Binding-site contacts:
Ligand atom O4' contacts residue THR76 of chain 1.A at 3.5 Å (h-bond).
Ligand atom O2A contacts residue THR75 of chain 1.A at 2.8 Å (h-bond).
Ligand atom O5' contacts residue GLY73 of chain 1.A at 3.7 Å.
Ligand atom PG contacts residue LYS74 of chain 1.A at 3.5 Å.
Ligand atom PB contacts residue SER71 of chain 1.A at 3.4 Å.
Ligand atom PB contacts residue GLY73 of chain 1.A at 3.4 Å.
Ligand atom O2G contacts residue THR75 of chain 1.A at 3.0 Å (h-bond).
Ligand atom O2A contacts residue LYS74 of chain 1.A at 3.3 Å (salt-bridge).
Ligand atom O3G contacts residue GLU70 of chain 1.A at 3.1 Å.
Ligand atom O3B contacts residue GLU70 of chain 1.A at 3.3 Å.
Ligand atom O2B contacts residue LYS74 of chain 1.A at 3.4 Å (salt-bridge).
Ligand atom O3' contacts residue ARG229 of chain 1.A at 3.6 Å.
Ligand atom O3A contacts residue SER71 of chain 1.A at 3.3 Å.
Ligand atom N9 contacts residue TYR105 of chain 1.A at 3.6 Å.
Ligand atom O2A contacts residue THR76 of chain 1.A at 2.7 Å (h-bond).
Ligand atom O2B contacts residue THR75 of chain 1.A at 2.8 Å (h-bond).
Ligand atom O3A contacts residue SER72 of chain 1.A at 3.5 Å (h-bond).
Ligand atom C1' contacts residue TYR105 of chain 1.A at 3.7 Å (hydrophobic).
Ligand atom O2G contacts residue GOL1 of chain 1.E at 3.0 Å.
Ligand atom O4' contacts residue TYR105 of chain 1.A at 3.6 Å (h-bond).
Ligand atom O1B contacts residue LYS74 of chain 1.A at 2.9 Å (salt-bridge).
Ligand atom O1B contacts residue PRO69 of chain 1.A at 3.6 Å (h-bond).
Ligand atom O3G contacts residue GOL1 of chain 1.E at 3.5 Å (h-bond).
Ligand atom O5' contacts residue THR76 of chain 1.A at 3.3 Å (h-bond).
Ligand atom C8 contacts residue TYR105 of chain 1.A at 3.5 Å (hydrophobic).
Ligand atom N7 contacts residue TYR105 of chain 1.A at 3.6 Å.
Ligand atom O2A contacts residue GLY73 of chain 1.A at 3.1 Å.
Ligand atom O1B contacts residue SER72 of chain 1.A at 2.7 Å (h-bond).
Ligand atom N3 contacts residue GLY267 of chain 1.A at 3.6 Å (h-bond).
Ligand atom PB contacts residue LYS74 of chain 1.A at 3.5 Å.
Ligand atom O3B contacts residue LYS74 of chain 1.A at 3.4 Å (salt-bridge).
Ligand atom O3A contacts residue GLY73 of chain 1.A at 3.1 Å (h-bond).
Ligand atom O1B contacts residue SER71 of chain 1.A at 3.4 Å (h-bond).
Ligand atom S1G contacts residue GOL1 of chain 1.E at 3.5 Å (h-bond).
Ligand atom N6 contacts residue ASP102 of chain 1.A at 3.0 Å (salt-bridge).
Ligand atom O3B contacts residue SER71 of chain 1.A at 2.5 Å (h-bond).
Ligand atom O3G contacts residue LYS74 of chain 1.A at 3.6 Å.
Ligand atom PG contacts residue GOL1 of chain 1.E at 3.6 Å.
Ligand atom PB contacts residue SER72 of chain 1.A at 3.5 Å.
Ligand atom O1B contacts residue GLY73 of chain 1.A at 2.7 Å (h-bond).

Sequence of chain 1.A:
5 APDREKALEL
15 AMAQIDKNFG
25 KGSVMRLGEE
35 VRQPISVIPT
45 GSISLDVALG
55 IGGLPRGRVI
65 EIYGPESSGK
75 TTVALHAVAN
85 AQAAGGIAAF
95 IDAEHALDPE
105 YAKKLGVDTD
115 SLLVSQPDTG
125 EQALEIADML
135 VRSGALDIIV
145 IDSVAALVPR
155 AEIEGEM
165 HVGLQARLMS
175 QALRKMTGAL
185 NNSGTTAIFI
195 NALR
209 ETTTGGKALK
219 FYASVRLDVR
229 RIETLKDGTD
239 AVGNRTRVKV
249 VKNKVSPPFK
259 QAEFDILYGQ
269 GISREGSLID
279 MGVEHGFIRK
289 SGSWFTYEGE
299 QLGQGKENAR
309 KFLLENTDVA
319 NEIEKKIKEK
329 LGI

The small molecule below binds the protein below.
Small molecule (SMILES): Nc1ncnc2c1ncn2[C@@H]1O[C@H](COP(=O)(O)OP(=O)(O)OP(O)(O)=S)[C@@H](O)[C@H]1O